Sequence of chain 1.A:
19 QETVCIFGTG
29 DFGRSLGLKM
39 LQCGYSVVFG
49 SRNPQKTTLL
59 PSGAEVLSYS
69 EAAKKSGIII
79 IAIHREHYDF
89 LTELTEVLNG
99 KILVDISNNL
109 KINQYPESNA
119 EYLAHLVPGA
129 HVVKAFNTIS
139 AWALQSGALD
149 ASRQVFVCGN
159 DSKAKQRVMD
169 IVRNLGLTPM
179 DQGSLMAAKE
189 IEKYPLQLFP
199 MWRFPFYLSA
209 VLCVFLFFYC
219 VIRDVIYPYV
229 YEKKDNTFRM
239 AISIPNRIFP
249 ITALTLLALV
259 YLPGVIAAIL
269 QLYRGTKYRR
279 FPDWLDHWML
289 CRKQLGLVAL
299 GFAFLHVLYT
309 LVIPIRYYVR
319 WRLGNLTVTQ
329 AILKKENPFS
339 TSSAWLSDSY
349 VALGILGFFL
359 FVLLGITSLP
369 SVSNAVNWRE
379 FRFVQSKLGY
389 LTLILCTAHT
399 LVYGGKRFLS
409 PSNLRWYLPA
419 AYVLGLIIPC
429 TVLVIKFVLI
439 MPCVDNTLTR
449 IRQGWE

Binding-site contacts:
Ligand atom C5 contacts residue GLY363 of chain 1.C at 3.3 Å.
Ligand atom C3 contacts residue VAL374 of chain 1.A at 3.8 Å (hydrophobic).
Ligand atom C4 contacts residue ILE364 of chain 1.A at 3.9 Å (hydrophobic).
Ligand atom C4 contacts residue LEU367 of chain 1.C at 4.0 Å (hydrophobic).
Ligand atom C3 contacts residue VAL370 of chain 1.A at 4.0 Å (hydrophobic).
Ligand atom C6 contacts residue LEU295 of chain 1.C at 4.1 Å (hydrophobic).
Ligand atom C23 contacts residue SER366 of chain 1.C at 4.0 Å.
Ligand atom O22 contacts residue SER366 of chain 1.C at 3.5 Å (h-bond).
Ligand atom C35 contacts residue PHE204 of chain 1.C at 3.6 Å (hydrophobic).
Ligand atom C36 contacts residue LEU386 of chain 1.A at 4.4 Å (hydrophobic).
Ligand atom C36 contacts residue PHE204 of chain 1.C at 3.6 Å (hydrophobic).
Ligand atom C4 contacts residue LEU295 of chain 1.C at 4.1 Å (hydrophobic).
Ligand atom C31 contacts residue TRP200 of chain 1.C at 4.0 Å (hydrophobic).
Ligand atom C2 contacts residue VAL374 of chain 1.A at 4.4 Å (hydrophobic).
Ligand atom P contacts residue TRP200 of chain 1.C at 4.4 Å.
Ligand atom C32 contacts residue PHE197 of chain 1.C at 3.6 Å (hydrophobic).
Ligand atom C21 contacts residue LYS291 of chain 1.C at 4.2 Å.
Ligand atom O14 contacts residue GLN292 of chain 1.C at 3.5 Å (h-bond).
Ligand atom C33 contacts residue TRP200 of chain 1.C at 4.4 Å (hydrophobic).
Ligand atom C33 contacts residue PHE197 of chain 1.C at 4.2 Å (hydrophobic).
Ligand atom O11 contacts residue TRP200 of chain 1.C at 4.1 Å.
Ligand atom O14 contacts residue TRP200 of chain 1.C at 3.5 Å (h-bond).
Ligand atom O22 contacts residue LYS291 of chain 1.C at 3.1 Å (salt-bridge).
Ligand atom O22 contacts residue PRO368 of chain 1.C at 4.1 Å.
Ligand atom C34 contacts residue PHE197 of chain 1.C at 3.7 Å (hydrophobic).
Ligand atom C23 contacts residue LEU367 of chain 1.C at 4.0 Å (hydrophobic).
Ligand atom O12 contacts residue LYS291 of chain 1.C at 3.1 Å (salt-bridge).
Ligand atom C5 contacts residue LEU367 of chain 1.C at 3.7 Å (hydrophobic).
Ligand atom C34 contacts residue VAL382 of chain 1.A at 4.4 Å (hydrophobic).
Ligand atom O31 contacts residue TRP200 of chain 1.C at 3.5 Å.
Ligand atom C6 contacts residue GLY363 of chain 1.C at 3.6 Å.
Ligand atom C6 contacts residue LEU367 of chain 1.C at 4.2 Å (hydrophobic).
Ligand atom O21 contacts residue VAL370 of chain 1.A at 3.7 Å.
Ligand atom C5 contacts residue LEU295 of chain 1.C at 3.7 Å (hydrophobic).
Ligand atom O13 contacts residue ALA373 of chain 1.A at 4.2 Å.
Ligand atom C6 contacts residue ILE364 of chain 1.A at 4.0 Å (hydrophobic).
Ligand atom C1 contacts residue TRP200 of chain 1.C at 4.1 Å (hydrophobic).
Ligand atom C33 contacts residue LEU361 of chain 1.A at 4.4 Å (hydrophobic).
Ligand atom C2 contacts residue VAL370 of chain 1.A at 4.3 Å (hydrophobic).
Ligand atom O11 contacts residue ALA373 of chain 1.A at 4.2 Å.

Sequence of chain 1.C:
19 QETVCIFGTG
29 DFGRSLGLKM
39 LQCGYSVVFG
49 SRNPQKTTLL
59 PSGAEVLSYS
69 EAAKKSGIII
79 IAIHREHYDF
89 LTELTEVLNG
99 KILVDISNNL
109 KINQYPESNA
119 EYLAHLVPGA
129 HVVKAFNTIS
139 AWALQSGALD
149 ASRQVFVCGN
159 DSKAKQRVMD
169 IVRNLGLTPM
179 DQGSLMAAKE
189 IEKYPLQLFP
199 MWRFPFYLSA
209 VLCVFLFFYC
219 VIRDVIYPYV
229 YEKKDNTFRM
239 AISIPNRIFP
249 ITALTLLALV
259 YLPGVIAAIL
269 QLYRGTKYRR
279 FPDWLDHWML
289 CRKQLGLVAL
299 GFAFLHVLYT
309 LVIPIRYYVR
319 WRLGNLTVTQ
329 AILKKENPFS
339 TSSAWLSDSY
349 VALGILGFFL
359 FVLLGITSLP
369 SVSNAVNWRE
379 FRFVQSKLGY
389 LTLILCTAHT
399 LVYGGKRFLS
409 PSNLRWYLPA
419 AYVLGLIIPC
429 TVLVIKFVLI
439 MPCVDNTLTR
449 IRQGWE

The protein below binds the small molecule below.
Small molecule (SMILES): CCCCCC(=O)OC[C@H](COP(=O)(O)O)OC(=O)CCCCC